Sequence of chain 1.A:
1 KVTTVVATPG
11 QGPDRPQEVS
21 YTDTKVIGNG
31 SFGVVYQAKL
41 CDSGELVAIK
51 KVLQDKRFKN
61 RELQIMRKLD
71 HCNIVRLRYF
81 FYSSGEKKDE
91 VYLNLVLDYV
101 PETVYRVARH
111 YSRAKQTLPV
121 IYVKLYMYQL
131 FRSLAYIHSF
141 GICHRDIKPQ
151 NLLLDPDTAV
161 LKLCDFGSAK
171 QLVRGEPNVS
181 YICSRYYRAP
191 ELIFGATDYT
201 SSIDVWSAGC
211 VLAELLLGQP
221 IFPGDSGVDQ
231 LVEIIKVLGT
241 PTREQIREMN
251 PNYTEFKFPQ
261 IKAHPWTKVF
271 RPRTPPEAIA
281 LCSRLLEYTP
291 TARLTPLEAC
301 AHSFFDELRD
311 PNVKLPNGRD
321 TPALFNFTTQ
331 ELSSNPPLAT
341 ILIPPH

Binding-site contacts:
Ligand atom C12 contacts residue VAL100 of chain 1.A at 3.2 Å (hydrophobic).
Ligand atom C5 contacts residue LEU153 of chain 1.A at 3.6 Å (hydrophobic).
Ligand atom C2 contacts residue LEU153 of chain 1.A at 3.8 Å (hydrophobic).
Ligand atom C12 contacts residue PRO101 of chain 1.A at 3.9 Å (hydrophobic).
Ligand atom O10 contacts residue LEU97 of chain 1.A at 3.2 Å.
Ligand atom C14 contacts residue THR103 of chain 1.A at 3.7 Å.
Ligand atom C5 contacts residue VAL100 of chain 1.A at 3.6 Å (hydrophobic).
Ligand atom N18 contacts residue LYS50 of chain 1.A at 3.1 Å (salt-bridge).
Ligand atom C3 contacts residue VAL100 of chain 1.A at 3.6 Å (hydrophobic).
Ligand atom C12 contacts residue TYR99 of chain 1.A at 3.7 Å (hydrophobic).
Ligand atom N4 contacts residue ASP98 of chain 1.A at 3.9 Å.
Ligand atom C6 contacts residue ASP98 of chain 1.A at 4.0 Å.
Ligand atom N4 contacts residue VAL100 of chain 1.A at 3.0 Å (h-bond).
Ligand atom N8 contacts residue TYR99 of chain 1.A at 3.6 Å.
Ligand atom C7 contacts residue CYS164 of chain 1.A at 3.9 Å (hydrophobic).
Ligand atom C1 contacts residue LEU153 of chain 1.A at 3.7 Å (hydrophobic).
Ligand atom N9 contacts residue CYS164 of chain 1.A at 4.0 Å.
Ligand atom C6 contacts residue VAL75 of chain 1.A at 3.7 Å (hydrophobic).
Ligand atom C14 contacts residue ARG106 of chain 1.A at 3.7 Å.
Ligand atom C11 contacts residue VAL100 of chain 1.A at 3.4 Å (hydrophobic).
Ligand atom N4 contacts residue TYR99 of chain 1.A at 3.6 Å.
Ligand atom C19 contacts residue ASP165 of chain 1.A at 3.2 Å.
Ligand atom C5 contacts residue ASP98 of chain 1.A at 3.1 Å.
Ligand atom C19 contacts residue PHE32 of chain 1.A at 3.8 Å (hydrophobic).
Ligand atom N4 contacts residue ALA48 of chain 1.A at 3.9 Å.
Ligand atom C15 contacts residue TYR99 of chain 1.A at 3.9 Å (hydrophobic).
Ligand atom O10 contacts residue CYS164 of chain 1.A at 3.8 Å.
Ligand atom N8 contacts residue VAL100 of chain 1.A at 2.8 Å (h-bond).
Ligand atom C15 contacts residue ARG106 of chain 1.A at 3.5 Å.
Ligand atom C1 contacts residue ALA48 of chain 1.A at 3.9 Å (hydrophobic).
Ligand atom C14 contacts residue PRO101 of chain 1.A at 3.7 Å (hydrophobic).
Ligand atom C6 contacts residue LEU153 of chain 1.A at 3.6 Å (hydrophobic).
Ligand atom C6 contacts residue ALA48 of chain 1.A at 3.7 Å (hydrophobic).
Ligand atom N18 contacts residue ASP165 of chain 1.A at 3.3 Å (salt-bridge).
Ligand atom C17 contacts residue LYS50 of chain 1.A at 4.0 Å.
Ligand atom C5 contacts residue ALA48 of chain 1.A at 3.7 Å (hydrophobic).
Ligand atom C5 contacts residue TYR99 of chain 1.A at 3.8 Å (hydrophobic).
Ligand atom C3 contacts residue LEU153 of chain 1.A at 3.8 Å (hydrophobic).
Ligand atom N4 contacts residue LEU153 of chain 1.A at 3.8 Å.
Ligand atom C19 contacts residue LYS50 of chain 1.A at 3.8 Å.

The protein below binds the small molecule below.
Small molecule (SMILES): COc1ccncc1NC(=O)c1ccnc(NC(=O)C2CC2)c1